Binding-site contacts:
Ligand atom C30 contacts residue HIS41 of chain 1.A at 3.6 Å.
Ligand atom C4 contacts residue SER211 of chain 1.A at 3.5 Å.
Ligand atom C5 contacts residue SER211 of chain 1.A at 3.2 Å.
Ligand atom O27 contacts residue GLY85 of chain 1.A at 3.1 Å (h-bond).
Ligand atom C29 contacts residue GLY85 of chain 1.A at 3.5 Å.
Ligand atom C21 contacts residue ASP44 of chain 1.A at 3.5 Å.
Ligand atom C40 contacts residue CYS42 of chain 1.A at 3.6 Å (hydrophobic).
Ligand atom C25 contacts residue THR87 of chain 1.A at 3.5 Å.
Ligand atom C6 contacts residue VAL210 of chain 1.A at 3.6 Å (hydrophobic).
Ligand atom C9 contacts residue LYS189 of chain 1.A at 3.5 Å.
Ligand atom C14 contacts residue SER211 of chain 1.A at 3.6 Å.
Ligand atom C4 contacts residue LYS189 of chain 1.A at 3.5 Å.
Ligand atom N7 contacts residue SER192 of chain 1.A at 3.3 Å (h-bond).
Ligand atom O33 contacts residue GLY213 of chain 1.A at 3.4 Å (h-bond).
Ligand atom C2 contacts residue GLY213 of chain 1.A at 3.5 Å.
Ligand atom C31 contacts residue GLY213 of chain 1.A at 3.5 Å.
Ligand atom C34 contacts residue HIS41 of chain 1.A at 3.6 Å.
Ligand atom O33 contacts residue CYS216 of chain 1.A at 3.6 Å (h-bond).
Ligand atom O15 contacts residue SER192 of chain 1.A at 3.2 Å (h-bond).
Ligand atom C1 contacts residue SER187 of chain 1.A at 3.4 Å.
Ligand atom C30 contacts residue THR86 of chain 1.A at 3.6 Å.
Ligand atom C34 contacts residue TRP212 of chain 1.A at 3.6 Å (hydrophobic).
Ligand atom C6 contacts residue CYS188 of chain 1.A at 3.6 Å (hydrophobic).
Ligand atom O41 contacts residue LYS45 of chain 1.A at 3.5 Å.
Ligand atom N7 contacts residue SER211 of chain 1.A at 3.4 Å (h-bond).
Ligand atom N32 contacts residue GLY215 of chain 1.A at 3.1 Å (h-bond).
Ligand atom C5 contacts residue SER192 of chain 1.A at 3.5 Å.
Ligand atom N32 contacts residue SER187 of chain 1.A at 3.6 Å.
Ligand atom C40 contacts residue LEU25 of chain 1.A at 3.5 Å (hydrophobic).
Ligand atom N32 contacts residue ASP186 of chain 1.A at 3.2 Å (salt-bridge).
Ligand atom O15 contacts residue HIS41 of chain 1.A at 2.8 Å (h-bond).
Ligand atom C4 contacts residue TRP212 of chain 1.A at 3.6 Å (hydrophobic).
Ligand atom C20 contacts residue HIS41 of chain 1.A at 3.1 Å.
Ligand atom C34 contacts residue ASP90 of chain 1.A at 3.5 Å.
Ligand atom C21 contacts residue HIS41 of chain 1.A at 3.5 Å.
Ligand atom C2 contacts residue TRP212 of chain 1.A at 3.6 Å (hydrophobic).
Ligand atom O33 contacts residue GLY215 of chain 1.A at 3.2 Å (h-bond).
Ligand atom C5 contacts residue TRP212 of chain 1.A at 3.6 Å (hydrophobic).
Ligand atom C13 contacts residue TRP212 of chain 1.A at 3.6 Å (hydrophobic).
Ligand atom N7 contacts residue LYS189 of chain 1.A at 3.5 Å.

A protein and the small-molecule ligand that binds it are described below.
Small molecule (SMILES): CCc1cc2ccc1CCOC(=O)Nc1ccc(S(=O)(=O)C(C)C)c(c1)CN(C)C(=O)[C@@H]2Nc1cccc(C(N)=O)c1

Sequence of chain 1.A:
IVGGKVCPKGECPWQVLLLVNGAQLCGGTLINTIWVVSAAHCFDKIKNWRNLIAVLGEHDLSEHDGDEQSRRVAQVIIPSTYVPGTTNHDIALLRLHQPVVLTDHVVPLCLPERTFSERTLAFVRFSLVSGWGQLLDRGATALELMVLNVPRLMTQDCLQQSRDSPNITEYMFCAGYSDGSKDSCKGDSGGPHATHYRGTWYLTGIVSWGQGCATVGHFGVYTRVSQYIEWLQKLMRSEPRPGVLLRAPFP